Sequence of chain 1.C:
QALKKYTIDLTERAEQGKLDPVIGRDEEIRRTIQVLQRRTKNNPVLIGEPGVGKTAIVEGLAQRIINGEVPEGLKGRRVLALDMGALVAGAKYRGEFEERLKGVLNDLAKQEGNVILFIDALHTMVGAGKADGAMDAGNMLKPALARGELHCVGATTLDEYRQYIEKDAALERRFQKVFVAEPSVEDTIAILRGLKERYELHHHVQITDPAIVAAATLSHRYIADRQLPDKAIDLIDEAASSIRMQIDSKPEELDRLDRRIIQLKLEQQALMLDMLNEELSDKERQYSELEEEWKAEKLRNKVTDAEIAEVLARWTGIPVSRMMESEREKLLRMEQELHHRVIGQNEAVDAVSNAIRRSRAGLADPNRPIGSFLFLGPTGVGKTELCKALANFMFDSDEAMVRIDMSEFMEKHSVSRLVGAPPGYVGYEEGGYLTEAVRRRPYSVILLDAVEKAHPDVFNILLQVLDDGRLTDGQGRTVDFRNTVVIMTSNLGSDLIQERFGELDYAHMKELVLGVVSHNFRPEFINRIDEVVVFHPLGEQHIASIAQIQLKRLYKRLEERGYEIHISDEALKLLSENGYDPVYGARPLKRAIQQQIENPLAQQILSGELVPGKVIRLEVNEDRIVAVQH

Sequence of chain 1.D:
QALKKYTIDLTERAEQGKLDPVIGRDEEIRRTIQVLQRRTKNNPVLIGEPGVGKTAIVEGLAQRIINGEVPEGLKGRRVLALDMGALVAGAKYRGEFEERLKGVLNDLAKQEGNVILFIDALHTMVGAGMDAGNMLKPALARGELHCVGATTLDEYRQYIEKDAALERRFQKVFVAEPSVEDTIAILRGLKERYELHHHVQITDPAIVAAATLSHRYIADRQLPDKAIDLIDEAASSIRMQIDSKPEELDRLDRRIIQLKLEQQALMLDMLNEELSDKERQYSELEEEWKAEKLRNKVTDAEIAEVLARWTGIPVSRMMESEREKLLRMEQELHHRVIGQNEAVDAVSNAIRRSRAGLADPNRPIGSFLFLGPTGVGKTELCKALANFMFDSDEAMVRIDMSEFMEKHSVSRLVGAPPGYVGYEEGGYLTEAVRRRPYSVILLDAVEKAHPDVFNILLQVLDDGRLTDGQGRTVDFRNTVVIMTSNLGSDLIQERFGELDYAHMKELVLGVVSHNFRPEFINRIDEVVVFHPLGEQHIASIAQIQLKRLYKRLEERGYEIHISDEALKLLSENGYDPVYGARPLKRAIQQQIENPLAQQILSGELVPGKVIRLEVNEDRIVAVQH

Binding-site contacts:
Ligand atom C2 contacts residue ILE349 of chain 1.D at 3.6 Å (hydrophobic).
Ligand atom N3 contacts residue ILE349 of chain 1.D at 3.7 Å.
Ligand atom N1 contacts residue ILE349 of chain 1.D at 3.9 Å.
Ligand atom O2B contacts residue GLY211 of chain 1.D at 3.4 Å (h-bond).
Ligand atom C1' contacts residue ILE391 of chain 1.D at 3.8 Å (hydrophobic).
Ligand atom O2A contacts residue THR213 of chain 1.D at 3.9 Å.
Ligand atom O2A contacts residue LYS212 of chain 1.D at 2.5 Å (salt-bridge).
Ligand atom C8 contacts residue GLY211 of chain 1.D at 3.7 Å.
Ligand atom N6 contacts residue ILE349 of chain 1.D at 3.7 Å.
Ligand atom N3 contacts residue LEU353 of chain 1.D at 3.5 Å.
Ligand atom C5' contacts residue ARG331 of chain 1.C at 3.8 Å.
Ligand atom O1B contacts residue THR213 of chain 1.D at 3.1 Å (h-bond).
Ligand atom N7 contacts residue PRO387 of chain 1.D at 3.9 Å.
Ligand atom O3B contacts residue GLY209 of chain 1.D at 3.6 Å (h-bond).
Ligand atom S1G contacts residue ARG332 of chain 1.C at 1.6 Å (salt-bridge).
Ligand atom N6 contacts residue ARG183 of chain 1.D at 3.6 Å.
Ligand atom C6 contacts residue ILE181 of chain 1.D at 3.5 Å (hydrophobic).
Ligand atom C2 contacts residue VAL180 of chain 1.D at 3.8 Å (hydrophobic).
Ligand atom O3B contacts residue ARG331 of chain 1.C at 3.5 Å (salt-bridge).
Ligand atom N1 contacts residue ILE181 of chain 1.D at 3.0 Å (h-bond).
Ligand atom C6 contacts residue ILE349 of chain 1.D at 3.7 Å (hydrophobic).
Ligand atom O3G contacts residue PRO208 of chain 1.D at 3.5 Å.
Ligand atom N1 contacts residue VAL180 of chain 1.D at 3.5 Å.
Ligand atom O2G contacts residue THR213 of chain 1.D at 3.4 Å (h-bond).
Ligand atom N6 contacts residue ILE181 of chain 1.D at 2.6 Å (h-bond).
Ligand atom PG contacts residue ARG332 of chain 1.C at 3.5 Å.
Ligand atom O2A contacts residue GLY211 of chain 1.D at 1.4 Å.
Ligand atom N7 contacts residue VAL210 of chain 1.D at 3.7 Å.
Ligand atom O1A contacts residue ALA214 of chain 1.D at 3.7 Å.
Ligand atom O2A contacts residue VAL210 of chain 1.D at 3.3 Å.
Ligand atom O1A contacts residue GLY211 of chain 1.D at 3.7 Å.
Ligand atom PA contacts residue GLY211 of chain 1.D at 2.7 Å.
Ligand atom O2B contacts residue LYS212 of chain 1.D at 2.9 Å (salt-bridge).
Ligand atom O2B contacts residue THR213 of chain 1.D at 3.8 Å.
Ligand atom O5' contacts residue GLY211 of chain 1.D at 3.1 Å.
Ligand atom O3A contacts residue GLY211 of chain 1.D at 3.7 Å.
Ligand atom C2 contacts residue PRO179 of chain 1.D at 3.3 Å (hydrophobic).
Ligand atom C8 contacts residue PRO387 of chain 1.D at 3.5 Å (hydrophobic).
Ligand atom S1G contacts residue ARG331 of chain 1.C at 3.2 Å (salt-bridge).
Ligand atom O3G contacts residue ALA328 of chain 1.C at 3.9 Å.

This protein binds this small molecule.
Small molecule (SMILES): Nc1ncnc2c1ncn2[C@@H]1O[C@H](COP(=O)(O)OP(=O)(O)OP(O)(O)=S)[C@@H](O)[C@H]1O